This protein binds this small molecule.
Small molecule (SMILES): OC[C@H]1O[C@H](O[C@H]2[C@H](O)[C@@H](O)[C@@H](O)O[C@@H]2CO)[C@H](O)[C@@H](O)[C@@H]1O

Binding-site contacts:
Ligand atom C2 contacts residue ASP66 of chain 1.A at 3.3 Å.
Ligand atom O5 contacts residue TYR156 of chain 1.A at 3.2 Å.
Ligand atom C1 contacts residue TRP231 of chain 1.A at 3.6 Å (hydrophobic).
Ligand atom O2 contacts residue ASP66 of chain 1.A at 2.7 Å (salt-bridge).
Ligand atom O6 contacts residue PRO155 of chain 1.A at 3.3 Å.
Ligand atom O2 contacts residue TRP63 of chain 1.A at 3.4 Å (h-bond).
Ligand atom O6 contacts residue PHE157 of chain 1.A at 3.8 Å.
Ligand atom C3 contacts residue TRP63 of chain 1.A at 3.6 Å (hydrophobic).
Ligand atom C4 contacts residue TYR156 of chain 1.A at 3.9 Å (hydrophobic).
Ligand atom O4 contacts residue TRP341 of chain 1.A at 3.9 Å.
Ligand atom C1 contacts residue ASP15 of chain 1.A at 3.5 Å.
Ligand atom O5 contacts residue ASP15 of chain 1.A at 4.0 Å.
Ligand atom O3 contacts residue ASP66 of chain 1.A at 2.7 Å (salt-bridge).
Ligand atom C4 contacts residue TRP341 of chain 1.A at 3.7 Å (hydrophobic).
Ligand atom O2 contacts residue MET331 of chain 1.A at 4.0 Å.
Ligand atom O3 contacts residue ALA64 of chain 1.A at 3.4 Å.
Ligand atom O6 contacts residue GLU154 of chain 1.A at 2.6 Å (salt-bridge).
Ligand atom C1 contacts residue TYR156 of chain 1.A at 3.6 Å (hydrophobic).
Ligand atom C3 contacts residue ASP66 of chain 1.A at 3.5 Å.
Ligand atom C5 contacts residue GLU154 of chain 1.A at 4.0 Å.
Ligand atom O2 contacts residue TRP231 of chain 1.A at 3.9 Å.
Ligand atom C2 contacts residue TRP231 of chain 1.A at 3.7 Å (hydrophobic).
Ligand atom C2 contacts residue GLU112 of chain 1.A at 3.8 Å.
Ligand atom O1 contacts residue ASP15 of chain 1.A at 2.9 Å (salt-bridge).
Ligand atom O6 contacts residue TYR156 of chain 1.A at 3.1 Å (h-bond).
Ligand atom O1 contacts residue LYS16 of chain 1.A at 3.6 Å (salt-bridge).
Ligand atom C6 contacts residue TYR156 of chain 1.A at 3.9 Å (hydrophobic).
Ligand atom C6 contacts residue PRO155 of chain 1.A at 3.8 Å (hydrophobic).
Ligand atom O3 contacts residue ARG67 of chain 1.A at 2.9 Å (salt-bridge).
Ligand atom C6 contacts residue GLU154 of chain 1.A at 3.3 Å.
Ligand atom C6 contacts residue TRP341 of chain 1.A at 3.8 Å (hydrophobic).
Ligand atom O2 contacts residue ALA64 of chain 1.A at 3.3 Å.
Ligand atom C2 contacts residue TRP341 of chain 1.A at 4.0 Å (hydrophobic).
Ligand atom O2 contacts residue GLU112 of chain 1.A at 3.0 Å (salt-bridge).
Ligand atom C4 contacts residue ARG67 of chain 1.A at 4.0 Å.
Ligand atom O3 contacts residue TRP63 of chain 1.A at 3.3 Å (h-bond).
Ligand atom O3 contacts residue TRP341 of chain 1.A at 3.9 Å.
Ligand atom O2 contacts residue LYS16 of chain 1.A at 2.9 Å (salt-bridge).
Ligand atom O4 contacts residue ARG67 of chain 1.A at 2.8 Å (salt-bridge).
Ligand atom O1 contacts residue ASN13 of chain 1.A at 3.5 Å (h-bond).

Sequence of chain 1.A:
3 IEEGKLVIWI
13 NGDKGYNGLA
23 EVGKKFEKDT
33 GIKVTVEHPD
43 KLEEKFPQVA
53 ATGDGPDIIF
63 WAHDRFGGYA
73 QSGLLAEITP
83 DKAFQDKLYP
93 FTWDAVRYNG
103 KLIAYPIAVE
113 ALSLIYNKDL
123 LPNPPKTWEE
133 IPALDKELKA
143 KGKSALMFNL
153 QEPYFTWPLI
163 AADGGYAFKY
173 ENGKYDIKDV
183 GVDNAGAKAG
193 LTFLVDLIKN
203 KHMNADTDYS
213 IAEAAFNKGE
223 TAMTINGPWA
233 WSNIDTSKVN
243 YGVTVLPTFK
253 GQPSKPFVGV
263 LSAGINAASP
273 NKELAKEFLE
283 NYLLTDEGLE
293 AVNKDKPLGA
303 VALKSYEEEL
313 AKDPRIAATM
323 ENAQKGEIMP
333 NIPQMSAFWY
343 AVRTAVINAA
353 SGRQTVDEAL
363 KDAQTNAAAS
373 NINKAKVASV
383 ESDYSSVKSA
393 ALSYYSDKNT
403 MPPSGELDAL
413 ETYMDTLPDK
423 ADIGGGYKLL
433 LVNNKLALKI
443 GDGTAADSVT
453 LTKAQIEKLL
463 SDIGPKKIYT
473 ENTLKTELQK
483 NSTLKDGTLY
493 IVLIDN